Binding-site contacts:
Ligand atom N7 contacts residue SER52 of chain 2.A at 4.5 Å.
Ligand atom C11 contacts residue THR109 of chain 2.A at 3.8 Å.
Ligand atom C8 contacts residue ASP93 of chain 2.A at 3.4 Å.
Ligand atom C5 contacts residue ILE96 of chain 2.A at 4.3 Å (hydrophobic).
Ligand atom N9 contacts residue THR184 of chain 2.A at 3.7 Å.
Ligand atom C3 contacts residue ASN51 of chain 2.A at 4.2 Å.
Ligand atom C11 contacts residue LEU107 of chain 2.A at 2.6 Å (hydrophobic).
Ligand atom C2 contacts residue MET98 of chain 2.A at 4.2 Å (hydrophobic).
Ligand atom N4 contacts residue ALA55 of chain 2.A at 3.2 Å.
Ligand atom C8 contacts residue ASN51 of chain 2.A at 3.9 Å.
Ligand atom C12 contacts residue PHE138 of chain 2.A at 4.1 Å (hydrophobic).
Ligand atom N9 contacts residue ALA55 of chain 2.A at 3.9 Å.
Ligand atom C5 contacts residue MET98 of chain 2.A at 3.8 Å (hydrophobic).
Ligand atom C2 contacts residue ASN51 of chain 2.A at 4.2 Å.
Ligand atom C12 contacts residue THR109 of chain 2.A at 4.4 Å.
Ligand atom C3 contacts residue ASP93 of chain 2.A at 3.9 Å.
Ligand atom C8 contacts residue THR184 of chain 2.A at 4.2 Å.
Ligand atom N6 contacts residue MET98 of chain 2.A at 3.6 Å.
Ligand atom C5 contacts residue ALA55 of chain 2.A at 3.8 Å (hydrophobic).
Ligand atom N9 contacts residue ASP93 of chain 2.A at 2.7 Å (salt-bridge).
Ligand atom N4 contacts residue THR184 of chain 2.A at 3.5 Å (h-bond).
Ligand atom N9 contacts residue SER52 of chain 2.A at 3.8 Å.
Ligand atom C8 contacts residue SER52 of chain 2.A at 3.5 Å.
Ligand atom N4 contacts residue GLY97 of chain 2.A at 4.4 Å.
Ligand atom N4 contacts residue MET98 of chain 2.A at 4.5 Å.
Ligand atom C12 contacts residue ASN51 of chain 2.A at 3.8 Å.
Ligand atom N4 contacts residue ASP93 of chain 2.A at 4.5 Å.
Ligand atom N10 contacts residue MET98 of chain 2.A at 4.1 Å.
Ligand atom N10 contacts residue LEU107 of chain 2.A at 4.0 Å.
Ligand atom C5 contacts residue GLY97 of chain 2.A at 4.0 Å.
Ligand atom N7 contacts residue ASN51 of chain 2.A at 3.4 Å.
Ligand atom C11 contacts residue MET98 of chain 2.A at 3.6 Å (hydrophobic).
Ligand atom C3 contacts residue ALA55 of chain 2.A at 3.6 Å (hydrophobic).
Ligand atom C3 contacts residue THR184 of chain 2.A at 3.9 Å.
Ligand atom C8 contacts residue VAL186 of chain 2.A at 4.5 Å (hydrophobic).
Ligand atom N9 contacts residue ASN51 of chain 2.A at 4.2 Å.
Ligand atom C5 contacts residue THR184 of chain 2.A at 4.2 Å.
Ligand atom C1 contacts residue MET98 of chain 2.A at 3.9 Å (hydrophobic).

Sequence of chain 2.A:
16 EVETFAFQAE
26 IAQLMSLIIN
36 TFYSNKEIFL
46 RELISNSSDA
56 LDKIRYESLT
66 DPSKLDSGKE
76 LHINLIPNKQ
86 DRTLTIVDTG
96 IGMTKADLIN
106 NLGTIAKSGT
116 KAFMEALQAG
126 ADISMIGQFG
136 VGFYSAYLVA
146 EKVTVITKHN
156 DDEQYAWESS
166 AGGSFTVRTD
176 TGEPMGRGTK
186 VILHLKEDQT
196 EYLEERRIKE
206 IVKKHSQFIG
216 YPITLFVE

A small-molecule ligand and the protein it binds are described below.
Small molecule (SMILES): CN(C)c1ncnc2nc[nH]c12